A small-molecule ligand and the protein it binds are described below.
Small molecule (SMILES): CC(=O)N[C@@H]1[C@@H](O)[C@H](O)[C@@H](CO)O[C@H]1O

Binding-site contacts:
Ligand atom O5 contacts residue ASN125 of chain 1.B at 4.5 Å.
Ligand atom C6 contacts residue VAL127 of chain 1.B at 4.4 Å (hydrophobic).
Ligand atom C1 contacts residue ASN122 of chain 1.B at 3.3 Å.
Ligand atom C5 contacts residue VAL127 of chain 1.B at 4.4 Å (hydrophobic).
Ligand atom O6 contacts residue ASN122 of chain 1.B at 4.4 Å.
Ligand atom C7 contacts residue THR124 of chain 1.B at 3.9 Å.
Ligand atom O5 contacts residue THR124 of chain 1.B at 2.4 Å (h-bond).
Ligand atom C1 contacts residue THR124 of chain 1.B at 1.4 Å.
Ligand atom C2 contacts residue THR124 of chain 1.B at 2.8 Å.
Ligand atom C5 contacts residue THR124 of chain 1.B at 3.4 Å.
Ligand atom O5 contacts residue ASN122 of chain 1.B at 2.5 Å (h-bond).
Ligand atom C2 contacts residue ASN125 of chain 1.B at 3.5 Å.
Ligand atom C1 contacts residue ASN125 of chain 1.B at 3.3 Å.
Ligand atom N2 contacts residue ASN125 of chain 1.B at 3.0 Å (h-bond).
Ligand atom N2 contacts residue THR124 of chain 1.B at 3.2 Å.
Ligand atom C8 contacts residue PRO174 of chain 1.B at 3.8 Å (hydrophobic).
Ligand atom C7 contacts residue ASN125 of chain 1.B at 4.1 Å.
Ligand atom C5 contacts residue ASN122 of chain 1.B at 3.3 Å.
Ligand atom C6 contacts residue ASN122 of chain 1.B at 3.2 Å.
Ligand atom C3 contacts residue THR124 of chain 1.B at 3.8 Å.
Ligand atom C3 contacts residue ASN125 of chain 1.B at 3.9 Å.
Ligand atom C4 contacts residue THR124 of chain 1.B at 4.2 Å.
Ligand atom C8 contacts residue ASN125 of chain 1.B at 4.2 Å.

Sequence of chain 1.B:
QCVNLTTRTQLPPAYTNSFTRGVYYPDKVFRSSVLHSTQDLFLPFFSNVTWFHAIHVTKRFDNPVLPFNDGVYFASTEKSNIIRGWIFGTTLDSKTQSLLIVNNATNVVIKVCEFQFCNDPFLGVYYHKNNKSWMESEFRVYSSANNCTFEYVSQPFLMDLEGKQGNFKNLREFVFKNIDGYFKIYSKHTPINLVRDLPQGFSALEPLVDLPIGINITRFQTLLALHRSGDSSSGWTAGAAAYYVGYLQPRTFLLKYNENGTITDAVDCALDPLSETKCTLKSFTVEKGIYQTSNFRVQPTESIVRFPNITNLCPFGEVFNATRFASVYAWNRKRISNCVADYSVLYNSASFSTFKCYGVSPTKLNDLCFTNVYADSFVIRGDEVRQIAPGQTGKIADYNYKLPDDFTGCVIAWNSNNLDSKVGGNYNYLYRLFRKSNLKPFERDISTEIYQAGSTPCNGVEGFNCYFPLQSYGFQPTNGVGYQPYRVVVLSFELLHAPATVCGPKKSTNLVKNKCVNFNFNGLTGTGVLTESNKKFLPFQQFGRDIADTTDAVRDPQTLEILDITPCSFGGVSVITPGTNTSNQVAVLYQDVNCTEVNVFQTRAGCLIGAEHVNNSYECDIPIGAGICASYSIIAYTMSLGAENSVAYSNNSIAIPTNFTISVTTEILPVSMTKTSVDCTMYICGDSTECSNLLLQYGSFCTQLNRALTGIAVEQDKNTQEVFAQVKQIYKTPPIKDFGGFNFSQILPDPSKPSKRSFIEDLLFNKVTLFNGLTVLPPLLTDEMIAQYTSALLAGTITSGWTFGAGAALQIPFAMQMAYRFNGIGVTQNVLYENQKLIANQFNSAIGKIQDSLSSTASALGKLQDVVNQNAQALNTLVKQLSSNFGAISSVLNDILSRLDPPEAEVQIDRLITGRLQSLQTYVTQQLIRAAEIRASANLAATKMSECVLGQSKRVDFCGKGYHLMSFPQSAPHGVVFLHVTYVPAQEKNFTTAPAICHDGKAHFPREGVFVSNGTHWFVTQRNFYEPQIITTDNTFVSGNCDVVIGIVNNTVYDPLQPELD